A small-molecule ligand and the protein it binds are described below.
Small molecule (SMILES): CC[C@H](C)[C@H](N)C(=O)N[C@@H](CO)C(=O)N[C@@H](CCC(=O)O)C(=O)N[C@H](C=O)C(C)C

Binding-site contacts:
Ligand atom CA contacts residue VAL4 of chain 1.E at 3.0 Å (hydrophobic).
Ligand atom CB contacts residue GLN3 of chain 1.E at 4.1 Å.
Ligand atom C contacts residue VAL4 of chain 1.E at 3.8 Å (hydrophobic).
Ligand atom OE1 contacts residue VAL4 of chain 1.E at 3.6 Å (h-bond).
Ligand atom CG2 contacts residue GLN3 of chain 1.E at 3.3 Å.
Ligand atom CG2 contacts residue MYR1 of chain 5.H at 3.7 Å.
Ligand atom OE2 contacts residue VAL4 of chain 1.E at 4.1 Å.
Ligand atom C contacts residue ALA2 of chain 1.E at 3.3 Å (hydrophobic).
Ligand atom C contacts residue VAL4 of chain 1.E at 3.4 Å (hydrophobic).
Ligand atom CG contacts residue VAL4 of chain 1.E at 4.2 Å (hydrophobic).
Ligand atom O contacts residue VAL4 of chain 1.E at 3.0 Å (h-bond).
Ligand atom CG2 contacts residue SER5 of chain 1.E at 3.1 Å.
Ligand atom CA contacts residue VAL4 of chain 1.E at 4.0 Å (hydrophobic).
Ligand atom CD1 contacts residue VAL4 of chain 1.E at 3.9 Å (hydrophobic).
Ligand atom CB contacts residue VAL4 of chain 1.E at 3.9 Å (hydrophobic).
Ligand atom OE1 contacts residue SER5 of chain 1.E at 4.2 Å.
Ligand atom OG contacts residue GLN3 of chain 1.E at 3.0 Å (h-bond).
Ligand atom O contacts residue SER6 of chain 1.E at 4.1 Å.
Ligand atom C contacts residue ALA2 of chain 1.E at 4.3 Å (hydrophobic).
Ligand atom OE2 contacts residue ASN25 of chain 1.E at 3.4 Å (h-bond).
Ligand atom C contacts residue GLN3 of chain 1.E at 4.3 Å.
Ligand atom OG contacts residue ALA2 of chain 1.E at 3.9 Å.
Ligand atom CA contacts residue ALA2 of chain 1.E at 3.9 Å (hydrophobic).
Ligand atom O contacts residue VAL4 of chain 1.E at 4.0 Å.
Ligand atom CB contacts residue VAL4 of chain 1.E at 4.3 Å (hydrophobic).
Ligand atom N contacts residue VAL4 of chain 1.E at 4.1 Å.
Ligand atom N contacts residue ALA2 of chain 1.E at 2.8 Å (h-bond).
Ligand atom N contacts residue ALA2 of chain 1.E at 4.3 Å.
Ligand atom CA contacts residue ALA2 of chain 1.E at 3.0 Å (hydrophobic).
Ligand atom CB contacts residue GLN3 of chain 1.E at 3.8 Å.
Ligand atom CB contacts residue ALA2 of chain 1.E at 3.5 Å (hydrophobic).
Ligand atom CD contacts residue VAL4 of chain 1.E at 3.8 Å (hydrophobic).
Ligand atom N contacts residue VAL4 of chain 1.E at 2.8 Å (h-bond).
Ligand atom CG1 contacts residue GLN3 of chain 1.E at 3.1 Å.
Ligand atom CG2 contacts residue ALA2 of chain 1.E at 3.9 Å (hydrophobic).
Ligand atom O contacts residue SER5 of chain 1.E at 3.8 Å.
Ligand atom CG2 contacts residue VAL4 of chain 1.E at 3.8 Å (hydrophobic).
Ligand atom CB contacts residue MYR1 of chain 5.H at 4.3 Å.
Ligand atom O contacts residue GLN3 of chain 1.E at 3.4 Å (h-bond).
Ligand atom O contacts residue ALA2 of chain 1.E at 4.0 Å.

Sequence of chain 1.E:
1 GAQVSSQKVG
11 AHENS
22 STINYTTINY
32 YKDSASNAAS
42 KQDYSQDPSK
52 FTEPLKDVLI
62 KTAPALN